Sequence of chain 14.B:
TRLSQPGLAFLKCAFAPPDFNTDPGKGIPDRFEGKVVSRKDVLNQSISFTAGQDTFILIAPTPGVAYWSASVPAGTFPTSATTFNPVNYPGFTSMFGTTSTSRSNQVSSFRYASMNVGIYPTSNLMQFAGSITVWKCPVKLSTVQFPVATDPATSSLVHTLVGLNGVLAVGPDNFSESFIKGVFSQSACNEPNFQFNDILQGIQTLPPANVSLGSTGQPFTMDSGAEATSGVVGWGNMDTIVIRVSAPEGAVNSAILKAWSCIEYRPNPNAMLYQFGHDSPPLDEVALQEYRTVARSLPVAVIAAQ

The protein below binds the small molecule below.
Small molecule (SMILES): CC(C)[C@H](NC(=O)[C@H](CCCN=C(N)N)NC(=O)[C@@H](N)CCC(=O)O)C(=O)N[C@H](C=O)CCCCN

Binding-site contacts:
Ligand atom CG2 contacts residue PHE76 of chain 14.B at 3.8 Å (hydrophobic).